Sequence of chain 1.M:
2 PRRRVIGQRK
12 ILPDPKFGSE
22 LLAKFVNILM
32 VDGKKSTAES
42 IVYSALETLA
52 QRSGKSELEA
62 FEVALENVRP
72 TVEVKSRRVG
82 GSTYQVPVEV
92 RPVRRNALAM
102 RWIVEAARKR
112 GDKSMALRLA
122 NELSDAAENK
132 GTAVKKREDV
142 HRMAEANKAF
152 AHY

Binding-site contacts:
Ligand atom N7 contacts residue ARG79 of chain 1.M at 4.3 Å.
Ligand atom C8 contacts residue GLY82 of chain 1.M at 3.9 Å.
Ligand atom OP2 contacts residue ARG79 of chain 1.M at 3.2 Å (salt-bridge).
Ligand atom OP2 contacts residue GLY82 of chain 1.M at 4.3 Å.
Ligand atom P contacts residue ARG79 of chain 1.M at 3.9 Å.
Ligand atom C5' contacts residue GLY82 of chain 1.M at 4.5 Å.
Ligand atom C5' contacts residue GLY81 of chain 1.M at 3.7 Å.
Ligand atom O5' contacts residue GLY81 of chain 1.M at 3.5 Å (h-bond).
Ligand atom P contacts residue GLY82 of chain 1.M at 3.7 Å.
Ligand atom O5' contacts residue GLY82 of chain 1.M at 3.4 Å.
Ligand atom OP1 contacts residue GLY81 of chain 1.M at 4.5 Å.
Ligand atom N7 contacts residue GLY82 of chain 1.M at 3.9 Å.
Ligand atom P contacts residue GLY81 of chain 1.M at 4.1 Å.

The protein below binds the small molecule below.
Small molecule (SMILES): Nc1nc(=O)c2ncn([C@@H]3O[C@H](CO[P](=O)(O)O[C@H]4[C@@H](O)[C@H](n5ccc(=O)[nH]c5=O)O[C@@H]4CO[P](=O)(O)O[C@H]4[C@@H](O)[C@H](n5cnc6c(N)ncnc65)O[C@@H]4CO[P](=O)(O)O[C@H]4[C@@H](O)[C@H](n5cnc6c(N)ncnc65)O[C@@H]4CO[P](=O)(O)O[C@H]4[C@@H](O)[C@H](n5cnc6c(N)ncnc65)O[C@@H]4CO[P](=O)(O)O[C@H]4[C@@H](O)[C@H](n5cnc6c(N)ncnc65)O[C@@H]4COP(=O)=O)[C@@H](O)[C@H]3O)c2[nH]1